Sequence of chain 1.A:
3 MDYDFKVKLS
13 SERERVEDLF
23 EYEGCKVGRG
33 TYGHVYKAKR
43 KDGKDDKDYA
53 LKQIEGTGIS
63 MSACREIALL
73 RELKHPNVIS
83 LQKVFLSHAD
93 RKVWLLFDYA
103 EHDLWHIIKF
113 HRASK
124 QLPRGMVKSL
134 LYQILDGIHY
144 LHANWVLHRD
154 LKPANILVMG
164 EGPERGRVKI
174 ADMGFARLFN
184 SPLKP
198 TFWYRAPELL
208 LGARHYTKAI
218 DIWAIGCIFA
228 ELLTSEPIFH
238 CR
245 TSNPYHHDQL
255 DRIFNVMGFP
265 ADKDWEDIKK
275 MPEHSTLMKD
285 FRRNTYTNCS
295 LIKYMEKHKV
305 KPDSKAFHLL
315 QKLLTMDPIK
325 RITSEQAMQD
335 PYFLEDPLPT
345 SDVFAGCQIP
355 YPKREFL

Binding-site contacts:
Ligand atom C14 contacts residue ASP105 of chain 1.A at 3.7 Å.
Ligand atom C2 contacts residue LEU160 of chain 1.A at 3.6 Å (hydrophobic).
Ligand atom C1 contacts residue ALA102 of chain 1.A at 4.0 Å (hydrophobic).
Ligand atom C3 contacts residue ILE81 of chain 1.A at 4.0 Å (hydrophobic).
Ligand atom C7 contacts residue ARG358 of chain 1.A at 3.5 Å.
Ligand atom N8 contacts residue ALA102 of chain 1.A at 4.0 Å.
Ligand atom C5 contacts residue PHE99 of chain 1.A at 3.6 Å (hydrophobic).
Ligand atom C5 contacts residue ILE81 of chain 1.A at 3.5 Å (hydrophobic).
Ligand atom C16 contacts residue HIS108 of chain 1.A at 3.5 Å.
Ligand atom C19 contacts residue ARG358 of chain 1.A at 3.7 Å.
Ligand atom N9 contacts residue TYR101 of chain 1.A at 3.7 Å.
Ligand atom C13 contacts residue LEU160 of chain 1.A at 3.9 Å (hydrophobic).
Ligand atom C14 contacts residue ARG358 of chain 1.A at 3.7 Å.
Ligand atom C18 contacts residue HIS108 of chain 1.A at 3.8 Å.
Ligand atom C17 contacts residue ALA157 of chain 1.A at 3.4 Å (hydrophobic).
Ligand atom C19 contacts residue VAL29 of chain 1.A at 3.7 Å (hydrophobic).
Ligand atom C3 contacts residue ALA52 of chain 1.A at 3.3 Å (hydrophobic).
Ligand atom C5 contacts residue LEU160 of chain 1.A at 3.9 Å (hydrophobic).
Ligand atom C6 contacts residue ILE81 of chain 1.A at 4.1 Å (hydrophobic).
Ligand atom C4 contacts residue LEU160 of chain 1.A at 3.8 Å (hydrophobic).
Ligand atom C5 contacts residue ASP100 of chain 1.A at 4.0 Å.
Ligand atom C6 contacts residue LEU160 of chain 1.A at 3.9 Å (hydrophobic).
Ligand atom C7 contacts residue ALA102 of chain 1.A at 3.1 Å (hydrophobic).
Ligand atom N9 contacts residue ALA102 of chain 1.A at 3.0 Å (h-bond).
Ligand atom C1 contacts residue ALA52 of chain 1.A at 3.5 Å (hydrophobic).
Ligand atom C18 contacts residue VAL29 of chain 1.A at 4.1 Å (hydrophobic).
Ligand atom C7 contacts residue TYR101 of chain 1.A at 3.6 Å (hydrophobic).
Ligand atom C15 contacts residue ASP105 of chain 1.A at 3.5 Å.
Ligand atom C15 contacts residue ALA157 of chain 1.A at 3.8 Å (hydrophobic).
Ligand atom C10 contacts residue VAL37 of chain 1.A at 4.0 Å (hydrophobic).
Ligand atom C4 contacts residue EDO1 of chain 1.I at 4.0 Å.
Ligand atom C3 contacts residue ASP100 of chain 1.A at 3.3 Å.
Ligand atom N9 contacts residue ALA52 of chain 1.A at 3.7 Å.
Ligand atom C17 contacts residue ASP105 of chain 1.A at 3.2 Å.
Ligand atom C1 contacts residue LEU160 of chain 1.A at 3.6 Å (hydrophobic).
Ligand atom C6 contacts residue EDO1 of chain 1.I at 3.7 Å.
Ligand atom N8 contacts residue ARG358 of chain 1.A at 3.7 Å.
Ligand atom C3 contacts residue LEU160 of chain 1.A at 3.8 Å (hydrophobic).
Ligand atom C13 contacts residue ARG358 of chain 1.A at 3.7 Å.
Ligand atom C5 contacts residue ALA52 of chain 1.A at 3.9 Å (hydrophobic).

A protein and the small-molecule ligand that binds it are described below.
Small molecule (SMILES): c1ccc(CCNc2ncnc3ccccc23)cc1